A protein and the small-molecule ligand that binds it are described below.
Small molecule (SMILES): C/C=C(C)/C=C/C=C[C@H](OC)[C@@H](C)[C@@H](OC)[C@@H](C)CCc1oc2c(O)c(OC)cc(OC)c2c(=O)c1C

Sequence of chain 1.R:
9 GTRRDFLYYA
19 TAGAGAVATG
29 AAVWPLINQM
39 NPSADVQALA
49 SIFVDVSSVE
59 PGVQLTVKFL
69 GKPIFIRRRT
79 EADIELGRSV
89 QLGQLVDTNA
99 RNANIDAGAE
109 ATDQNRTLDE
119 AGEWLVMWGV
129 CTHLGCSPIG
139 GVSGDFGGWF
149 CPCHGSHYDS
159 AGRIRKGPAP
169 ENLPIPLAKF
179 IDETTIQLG

Binding-site contacts:
Ligand atom C23 contacts residue ILE340 of chain 1.M at 3.6 Å (hydrophobic).
Ligand atom C8 contacts residue PRO294 of chain 1.M at 3.6 Å (hydrophobic).
Ligand atom O8 contacts residue PHE298 of chain 1.M at 3.5 Å.
Ligand atom O1 contacts residue ILE162 of chain 1.M at 3.6 Å.
Ligand atom C8A contacts residue ILE162 of chain 1.M at 3.5 Å (hydrophobic).
Ligand atom C21 contacts residue LEU197 of chain 1.M at 3.6 Å (hydrophobic).
Ligand atom C23 contacts residue PHE337 of chain 1.M at 3.6 Å (hydrophobic).
Ligand atom C5M contacts residue TYR302 of chain 1.M at 3.8 Å (hydrophobic).
Ligand atom C7 contacts residue GLY158 of chain 1.M at 3.7 Å.
Ligand atom O8 contacts residue PRO294 of chain 1.M at 3.7 Å.
Ligand atom O12 contacts residue MET336 of chain 1.M at 3.5 Å.
Ligand atom C3M contacts residue MET336 of chain 1.M at 3.5 Å (hydrophobic).
Ligand atom C4 contacts residue VAL161 of chain 1.M at 3.6 Å (hydrophobic).
Ligand atom C5 contacts residue VAL161 of chain 1.M at 3.6 Å (hydrophobic).
Ligand atom C4 contacts residue TYR302 of chain 1.M at 3.6 Å (hydrophobic).
Ligand atom O7 contacts residue GLU295 of chain 1.M at 3.4 Å (salt-bridge).
Ligand atom O8 contacts residue ILE162 of chain 1.M at 3.8 Å.
Ligand atom C5M contacts residue HIS152 of chain 1.R at 3.7 Å.
Ligand atom O8 contacts residue GLU295 of chain 1.M at 2.8 Å (salt-bridge).
Ligand atom C24 contacts residue PHE144 of chain 1.M at 3.7 Å (hydrophobic).
Ligand atom O4 contacts residue HIS152 of chain 1.R at 2.9 Å (h-bond).
Ligand atom C7M contacts residue MET154 of chain 1.M at 3.8 Å (hydrophobic).
Ligand atom O7 contacts residue GLY158 of chain 1.M at 3.4 Å.
Ligand atom C25 contacts residue LEU137 of chain 1.M at 3.8 Å (hydrophobic).
Ligand atom C22 contacts residue PHE298 of chain 1.M at 3.6 Å (hydrophobic).
Ligand atom C5M contacts residue CYS151 of chain 1.R at 3.6 Å (hydrophobic).
Ligand atom C17 contacts residue PHE144 of chain 1.M at 3.8 Å (hydrophobic).
Ligand atom C4A contacts residue VAL161 of chain 1.M at 3.8 Å (hydrophobic).
Ligand atom C8 contacts residue ILE162 of chain 1.M at 3.6 Å (hydrophobic).
Ligand atom O14 contacts residue MET140 of chain 1.M at 3.6 Å.
Ligand atom O4 contacts residue TYR302 of chain 1.M at 3.5 Å.
Ligand atom C26 contacts residue MET145 of chain 1.M at 3.5 Å (hydrophobic).
Ligand atom C21 contacts residue PHE194 of chain 1.M at 3.8 Å (hydrophobic).
Ligand atom C21 contacts residue MET145 of chain 1.M at 3.8 Å (hydrophobic).
Ligand atom C7M contacts residue ILE292 of chain 1.M at 3.7 Å (hydrophobic).
Ligand atom O4 contacts residue VAL161 of chain 1.M at 3.2 Å.
Ligand atom O5 contacts residue HIS152 of chain 1.R at 3.4 Å (h-bond).
Ligand atom C26 contacts residue ALA141 of chain 1.M at 3.7 Å (hydrophobic).
Ligand atom C8A contacts residue PRO294 of chain 1.M at 3.7 Å (hydrophobic).
Ligand atom O5 contacts residue VAL161 of chain 1.M at 3.2 Å.

Sequence of chain 1.M:
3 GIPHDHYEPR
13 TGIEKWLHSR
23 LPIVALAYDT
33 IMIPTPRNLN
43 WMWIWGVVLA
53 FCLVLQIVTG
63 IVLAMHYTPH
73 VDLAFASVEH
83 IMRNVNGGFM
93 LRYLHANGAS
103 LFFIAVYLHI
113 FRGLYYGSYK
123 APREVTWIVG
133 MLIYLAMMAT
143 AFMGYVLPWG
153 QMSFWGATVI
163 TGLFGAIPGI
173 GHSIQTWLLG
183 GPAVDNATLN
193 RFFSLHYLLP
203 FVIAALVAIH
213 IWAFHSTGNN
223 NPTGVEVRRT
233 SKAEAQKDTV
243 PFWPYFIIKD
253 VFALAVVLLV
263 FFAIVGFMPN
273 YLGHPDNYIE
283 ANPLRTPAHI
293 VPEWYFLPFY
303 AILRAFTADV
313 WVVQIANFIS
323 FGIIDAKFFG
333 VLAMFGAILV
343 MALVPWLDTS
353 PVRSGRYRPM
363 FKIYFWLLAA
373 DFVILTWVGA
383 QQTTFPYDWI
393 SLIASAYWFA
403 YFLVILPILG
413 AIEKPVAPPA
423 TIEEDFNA